Sequence of chain 1.A:
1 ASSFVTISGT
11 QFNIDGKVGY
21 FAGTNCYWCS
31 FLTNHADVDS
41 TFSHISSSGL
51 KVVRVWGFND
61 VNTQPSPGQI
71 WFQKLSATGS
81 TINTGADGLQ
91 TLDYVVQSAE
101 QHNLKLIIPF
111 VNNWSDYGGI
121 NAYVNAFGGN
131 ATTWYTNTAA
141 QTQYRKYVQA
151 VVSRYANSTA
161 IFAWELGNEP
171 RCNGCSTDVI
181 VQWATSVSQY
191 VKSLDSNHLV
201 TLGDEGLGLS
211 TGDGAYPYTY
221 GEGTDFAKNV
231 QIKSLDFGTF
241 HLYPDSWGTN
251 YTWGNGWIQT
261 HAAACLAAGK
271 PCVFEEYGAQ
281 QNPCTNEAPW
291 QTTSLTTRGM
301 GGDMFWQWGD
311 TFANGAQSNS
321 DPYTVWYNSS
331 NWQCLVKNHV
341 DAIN

Binding-site contacts:
Ligand atom C5 contacts residue SO41 of chain 1.D at 3.2 Å.
Ligand atom C4 contacts residue SO41 of chain 1.D at 3.4 Å.
Ligand atom C7 contacts residue SO41 of chain 1.D at 3.6 Å.
Ligand atom N1 contacts residue TPT1 of chain 1.C at 3.8 Å.
Ligand atom C2 contacts residue TPT1 of chain 1.C at 4.0 Å.
Ligand atom C8 contacts residue SER246 of chain 1.A at 3.3 Å.
Ligand atom C8 contacts residue TPT1 of chain 1.C at 3.7 Å.
Ligand atom PT1 contacts residue TPT1 of chain 1.C at 4.0 Å.
Ligand atom C14 contacts residue ASP321 of chain 1.A at 3.4 Å.
Ligand atom C1 contacts residue SO41 of chain 1.D at 3.8 Å.
Ligand atom C13 contacts residue TYR323 of chain 1.A at 3.5 Å (hydrophobic).
Ligand atom C5 contacts residue TPT1 of chain 1.C at 3.8 Å.
Ligand atom PT1 contacts residue SO41 of chain 1.D at 3.8 Å.
Ligand atom C13 contacts residue ASP321 of chain 1.A at 3.7 Å.
Ligand atom C9 contacts residue TPT1 of chain 1.C at 3.4 Å.
Ligand atom C11 contacts residue TPT1 of chain 1.C at 3.6 Å.
Ligand atom C7 contacts residue SER246 of chain 1.A at 3.3 Å.
Ligand atom N2 contacts residue SO41 of chain 1.D at 3.1 Å (h-bond).
Ligand atom C9 contacts residue TYR243 of chain 1.A at 3.7 Å (hydrophobic).
Ligand atom C13 contacts residue TPT1 of chain 1.C at 4.0 Å.
Ligand atom C3 contacts residue TPT1 of chain 1.C at 3.6 Å.
Ligand atom C3 contacts residue SO41 of chain 1.D at 3.5 Å.
Ligand atom C4 contacts residue TPT1 of chain 1.C at 3.5 Å.
Ligand atom N2 contacts residue TPT1 of chain 1.C at 3.6 Å.
Ligand atom C8 contacts residue TYR243 of chain 1.A at 3.9 Å (hydrophobic).
Ligand atom C13 contacts residue TRP306 of chain 1.A at 3.9 Å (hydrophobic).
Ligand atom C12 contacts residue TYR243 of chain 1.A at 3.8 Å (hydrophobic).
Ligand atom C10 contacts residue TPT1 of chain 1.C at 3.6 Å.
Ligand atom C12 contacts residue TYR323 of chain 1.A at 3.7 Å (hydrophobic).
Ligand atom C9 contacts residue SER246 of chain 1.A at 3.8 Å.
Ligand atom C12 contacts residue TPT1 of chain 1.C at 3.6 Å.
Ligand atom C6 contacts residue SER246 of chain 1.A at 3.7 Å.
Ligand atom C7 contacts residue TPT1 of chain 1.C at 3.6 Å.
Ligand atom C2 contacts residue SO41 of chain 1.D at 3.7 Å.
Ligand atom N3 contacts residue TPT1 of chain 1.C at 3.7 Å.
Ligand atom C10 contacts residue SO41 of chain 1.D at 3.8 Å.
Ligand atom C6 contacts residue SO41 of chain 1.D at 3.0 Å.
Ligand atom C6 contacts residue TPT1 of chain 1.C at 3.6 Å.
Ligand atom N1 contacts residue SO41 of chain 1.D at 3.5 Å (h-bond).
Ligand atom C1 contacts residue TPT1 of chain 1.C at 3.9 Å.

This small molecule binds to this protein.
Small molecule (SMILES): Cl[Pt+]12<-n3ccccc3-c3cccc(-c4ccccn->14)n->23